Sequence of chain 1.G:
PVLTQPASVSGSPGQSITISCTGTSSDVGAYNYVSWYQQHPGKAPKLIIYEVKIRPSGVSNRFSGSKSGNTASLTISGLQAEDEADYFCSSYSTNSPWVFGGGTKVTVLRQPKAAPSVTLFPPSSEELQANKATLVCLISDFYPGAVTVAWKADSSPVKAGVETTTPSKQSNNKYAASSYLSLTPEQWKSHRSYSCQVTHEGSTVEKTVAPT

A small-molecule ligand and the protein it binds are described below.
Small molecule (SMILES): CC(=O)N[C@H]1[C@H](O[C@H]2[C@H](O)[C@@H](NC(C)=O)CO[C@@H]2CO[C@@H]2O[C@@H](C)[C@@H](O)[C@@H](O)[C@@H]2O)O[C@H](CO)[C@@H](O)[C@@H]1O

Sequence of chain 1.K:
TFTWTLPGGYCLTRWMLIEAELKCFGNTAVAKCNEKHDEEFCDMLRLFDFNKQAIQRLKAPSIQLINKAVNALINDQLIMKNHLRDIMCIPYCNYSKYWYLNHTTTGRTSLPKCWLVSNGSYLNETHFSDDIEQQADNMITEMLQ

Binding-site contacts:
Ligand atom C8 contacts residue ASN136 of chain 1.K at 4.5 Å.
Ligand atom C2 contacts residue ASN136 of chain 1.K at 2.4 Å.
Ligand atom C7 contacts residue THR96 of chain 1.G at 3.5 Å.
Ligand atom N2 contacts residue THR96 of chain 1.G at 2.8 Å (h-bond).
Ligand atom O4 contacts residue TYR134 of chain 1.K at 4.1 Å.
Ligand atom C3 contacts residue LYS109 of chain 1.K at 3.8 Å.
Ligand atom C6 contacts residue TYR134 of chain 1.K at 3.5 Å (hydrophobic).
Ligand atom C8 contacts residue ASN97 of chain 1.G at 3.6 Å.
Ligand atom N2 contacts residue ASN136 of chain 1.K at 2.9 Å (h-bond).
Ligand atom C2 contacts residue THR96 of chain 1.G at 3.7 Å.
Ligand atom C3 contacts residue ASN136 of chain 1.K at 3.8 Å.
Ligand atom O3 contacts residue LYS109 of chain 1.K at 3.0 Å (salt-bridge).
Ligand atom C5 contacts residue TYR134 of chain 1.K at 4.3 Å (hydrophobic).
Ligand atom C4 contacts residue TYR134 of chain 1.K at 4.2 Å (hydrophobic).
Ligand atom C6 contacts residue NAG2 of chain 1.Z at 3.6 Å.
Ligand atom C3 contacts residue THR96 of chain 1.G at 4.4 Å.
Ligand atom C4 contacts residue ASN136 of chain 1.K at 4.2 Å.
Ligand atom C1 contacts residue ASN136 of chain 1.K at 1.4 Å.
Ligand atom C4 contacts residue LYS109 of chain 1.K at 3.3 Å.
Ligand atom C7 contacts residue ASN136 of chain 1.K at 3.3 Å.
Ligand atom C8 contacts residue THR96 of chain 1.G at 3.4 Å.
Ligand atom O4 contacts residue LYS109 of chain 1.K at 2.8 Å (salt-bridge).
Ligand atom O3 contacts residue TRP127 of chain 1.K at 4.4 Å.
Ligand atom C8 contacts residue THR138 of chain 1.K at 4.3 Å.
Ligand atom O7 contacts residue ASN136 of chain 1.K at 3.4 Å (h-bond).
Ligand atom O5 contacts residue ASN136 of chain 1.K at 2.4 Å (h-bond).
Ligand atom C5 contacts residue ASN136 of chain 1.K at 3.6 Å.
Ligand atom C1 contacts residue THR96 of chain 1.G at 3.6 Å.